This protein binds this small molecule.
Small molecule (SMILES): [O][Co]12([O])(<-n3ccccc3)<-O3[Co]45([O])(<-n6ccccc6)<-O1[Co]1(<-n6ccccc6)<-O4[Co]3([O])(<-n3ccccc3)(<-O12)OC(CCNC(=O)CCCC[C@@H]1SC[C@@H]2NC(=O)N[C@@H]21)O5

Binding-site contacts:
Ligand atom C21 contacts residue OLS1 of chain 4.B at 3.4 Å.
Ligand atom O04 contacts residue ASN23 of chain 2.A at 3.0 Å (h-bond).
Ligand atom C09 contacts residue TRP120 of chain 4.A at 3.7 Å (hydrophobic).
Ligand atom C01 contacts residue ASN49 of chain 2.A at 3.7 Å.
Ligand atom C44 contacts residue SER112 of chain 2.A at 3.1 Å.
Ligand atom O01 contacts residue GLY48 of chain 2.A at 3.6 Å.
Ligand atom C22 contacts residue OLS1 of chain 4.B at 3.7 Å.
Ligand atom C13 contacts residue SER27 of chain 2.A at 3.7 Å.
Ligand atom C13 contacts residue TYR43 of chain 2.A at 3.6 Å (hydrophobic).
Ligand atom N01 contacts residue SER88 of chain 2.A at 2.9 Å (h-bond).
Ligand atom O07 contacts residue OLS1 of chain 4.B at 3.7 Å.
Ligand atom C20 contacts residue ALA121 of chain 2.A at 3.1 Å (hydrophobic).
Ligand atom O01 contacts residue ASN49 of chain 2.A at 2.8 Å (h-bond).
Ligand atom S01 contacts residue THR90 of chain 2.A at 3.4 Å (h-bond).
Ligand atom C41 contacts residue ALA121 of chain 2.A at 3.6 Å (hydrophobic).
Ligand atom O04 contacts residue TYR43 of chain 2.A at 2.7 Å (h-bond).
Ligand atom C10 contacts residue TRP108 of chain 2.A at 3.4 Å (hydrophobic).
Ligand atom C13 contacts residue LEU25 of chain 2.A at 3.7 Å (hydrophobic).
Ligand atom C11 contacts residue TRP108 of chain 2.A at 3.7 Å (hydrophobic).
Ligand atom N03 contacts residue ASP128 of chain 2.A at 2.8 Å (salt-bridge).
Ligand atom C43 contacts residue SER112 of chain 2.A at 3.0 Å.
Ligand atom O15 contacts residue OLS1 of chain 4.B at 3.4 Å.
Ligand atom S01 contacts residue TRP79 of chain 2.A at 3.6 Å.
Ligand atom C02 contacts residue SER88 of chain 2.A at 3.5 Å.
Ligand atom C05 contacts residue TRP79 of chain 2.A at 3.5 Å (hydrophobic).
Ligand atom C19 contacts residue ALA121 of chain 2.A at 3.5 Å (hydrophobic).
Ligand atom N02 contacts residue VAL47 of chain 2.A at 3.5 Å.
Ligand atom C40 contacts residue OLS1 of chain 4.B at 3.7 Å.
Ligand atom C08 contacts residue VAL47 of chain 2.A at 3.7 Å (hydrophobic).
Ligand atom C42 contacts residue SER122 of chain 2.A at 3.6 Å.
Ligand atom C42 contacts residue ALA121 of chain 2.A at 3.0 Å (hydrophobic).
Ligand atom O04 contacts residue SER27 of chain 2.A at 2.7 Å (h-bond).
Ligand atom C33 contacts residue ASN49 of chain 2.A at 3.7 Å.
Ligand atom C43 contacts residue SER122 of chain 2.A at 3.7 Å.
Ligand atom C41 contacts residue LEU124 of chain 4.A at 3.5 Å (hydrophobic).
Ligand atom C05 contacts residue ASN49 of chain 2.A at 3.6 Å.
Ligand atom C07 contacts residue TRP79 of chain 2.A at 3.7 Å (hydrophobic).
Ligand atom N02 contacts residue SER45 of chain 2.A at 3.0 Å (h-bond).
Ligand atom C08 contacts residue SER45 of chain 2.A at 3.4 Å.
Ligand atom O10 contacts residue OLS1 of chain 4.B at 3.2 Å (h-bond).

Sequence of chain 2.A:
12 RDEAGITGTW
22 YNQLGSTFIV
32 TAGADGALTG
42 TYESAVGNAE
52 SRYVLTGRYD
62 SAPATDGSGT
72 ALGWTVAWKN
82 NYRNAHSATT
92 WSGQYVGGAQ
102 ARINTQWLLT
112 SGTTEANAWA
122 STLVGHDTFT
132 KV

Sequence of chain 4.A:
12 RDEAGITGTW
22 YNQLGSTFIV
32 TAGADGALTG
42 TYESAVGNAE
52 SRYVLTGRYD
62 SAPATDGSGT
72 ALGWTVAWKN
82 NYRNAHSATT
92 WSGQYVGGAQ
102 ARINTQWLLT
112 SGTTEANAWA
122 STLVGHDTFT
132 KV